Binding-site contacts:
Ligand atom N2 contacts residue LEU229 of chain 1.A at 4.1 Å.
Ligand atom N15 contacts residue PHE250 of chain 1.A at 3.9 Å.
Ligand atom C14 contacts residue GLN280 of chain 1.A at 3.6 Å.
Ligand atom O18 contacts residue TYR247 of chain 1.A at 4.0 Å.
Ligand atom C12 contacts residue THR242 of chain 1.A at 3.9 Å.
Ligand atom C11 contacts residue VAL232 of chain 1.A at 3.8 Å (hydrophobic).
Ligand atom O19 contacts residue PHE283 of chain 1.A at 3.3 Å.
Ligand atom N9 contacts residue ALA243 of chain 1.A at 3.6 Å.
Ligand atom O19 contacts residue PHE250 of chain 1.A at 3.8 Å.
Ligand atom C1 contacts residue PHE283 of chain 1.A at 3.7 Å (hydrophobic).
Ligand atom C13 contacts residue ILE246 of chain 1.A at 4.0 Å (hydrophobic).
Ligand atom C11 contacts residue ILE246 of chain 1.A at 3.9 Å (hydrophobic).
Ligand atom C14 contacts residue ALA243 of chain 1.A at 4.1 Å (hydrophobic).
Ligand atom C17 contacts residue PHE250 of chain 1.A at 3.9 Å (hydrophobic).
Ligand atom O18 contacts residue PHE283 of chain 1.A at 4.1 Å.
Ligand atom C16 contacts residue PHE283 of chain 1.A at 3.5 Å (hydrophobic).
Ligand atom C14 contacts residue VAL232 of chain 1.A at 3.7 Å (hydrophobic).
Ligand atom C13 contacts residue VAL232 of chain 1.A at 4.2 Å (hydrophobic).
Ligand atom N10 contacts residue TYR78 of chain 1.A at 4.1 Å.
Ligand atom O18 contacts residue GLN280 of chain 1.A at 2.8 Å (h-bond).
Ligand atom N10 contacts residue SER231 of chain 1.A at 3.3 Å.
Ligand atom C8 contacts residue PHE283 of chain 1.A at 4.2 Å (hydrophobic).
Ligand atom C12 contacts residue THR239 of chain 1.A at 3.7 Å.
Ligand atom O18 contacts residue PHE250 of chain 1.A at 4.1 Å.
Ligand atom N2 contacts residue PHE283 of chain 1.A at 4.0 Å.
Ligand atom C3 contacts residue PHE283 of chain 1.A at 4.0 Å (hydrophobic).
Ligand atom C12 contacts residue ALA243 of chain 1.A at 3.8 Å (hydrophobic).
Ligand atom N5 contacts residue PHE283 of chain 1.A at 3.9 Å.
Ligand atom C12 contacts residue SER231 of chain 1.A at 3.6 Å.
Ligand atom N9 contacts residue THR239 of chain 1.A at 3.4 Å (h-bond).
Ligand atom C16 contacts residue PHE250 of chain 1.A at 4.1 Å (hydrophobic).
Ligand atom C6 contacts residue LEU189 of chain 1.A at 4.1 Å (hydrophobic).
Ligand atom C8 contacts residue LEU229 of chain 1.A at 3.6 Å (hydrophobic).
Ligand atom C13 contacts residue TYR78 of chain 1.A at 4.2 Å (hydrophobic).
Ligand atom N9 contacts residue VAL232 of chain 1.A at 4.0 Å.
Ligand atom N15 contacts residue PHE283 of chain 1.A at 3.4 Å.
Ligand atom C3 contacts residue LEU229 of chain 1.A at 4.1 Å (hydrophobic).
Ligand atom C17 contacts residue GLN280 of chain 1.A at 3.9 Å.
Ligand atom C17 contacts residue PHE283 of chain 1.A at 3.6 Å (hydrophobic).
Ligand atom N10 contacts residue THR242 of chain 1.A at 3.8 Å.

Sequence of chain 1.A:
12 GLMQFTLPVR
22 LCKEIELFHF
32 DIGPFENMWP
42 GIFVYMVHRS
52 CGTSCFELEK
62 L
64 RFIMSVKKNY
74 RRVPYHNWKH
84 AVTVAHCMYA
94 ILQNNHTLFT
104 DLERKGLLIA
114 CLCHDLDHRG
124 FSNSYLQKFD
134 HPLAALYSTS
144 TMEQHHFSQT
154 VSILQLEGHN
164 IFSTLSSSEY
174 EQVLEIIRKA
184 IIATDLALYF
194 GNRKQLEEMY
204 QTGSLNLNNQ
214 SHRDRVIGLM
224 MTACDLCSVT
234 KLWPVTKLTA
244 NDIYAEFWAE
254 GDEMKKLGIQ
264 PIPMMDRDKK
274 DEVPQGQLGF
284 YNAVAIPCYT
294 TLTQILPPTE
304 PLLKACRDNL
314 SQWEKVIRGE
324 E

A protein and the small-molecule ligand that binds it are described below.
Small molecule (SMILES): O=C(O)c1nc(C2CC2)cnc1Nc1cncnc1